This protein binds this small molecule.
Small molecule (SMILES): O=c1ccn([C@@H]2O[C@H](CO[P](=O)(O)O[C@H]3[C@@H](O)[C@H](n4ccc(=O)[nH]c4=O)O[C@@H]3CO[P](=O)(O)O[C@H]3[C@@H](O)[C@H](n4ccc(=O)[nH]c4=O)O[C@@H]3CO[P](=O)(O)O[C@H]3[C@@H](O)[C@H](n4ccc(=O)[nH]c4=O)O[C@@H]3COP(=O)=O)[C@@H](O)[C@H]2O)c(=O)[nH]1

Binding-site contacts:
Ligand atom P contacts residue ARG15 of chain 22.A at 3.1 Å.
Ligand atom C3' contacts residue ARG19 of chain 22.A at 3.4 Å.
Ligand atom N3 contacts residue A2 of chain 22.B at 3.7 Å.
Ligand atom O4 contacts residue A1 of chain 22.B at 3.0 Å (h-bond).
Ligand atom OP2 contacts residue ARG15 of chain 22.A at 2.5 Å.
Ligand atom P contacts residue ARG19 of chain 22.A at 2.8 Å.
Ligand atom C4 contacts residue A3 of chain 22.B at 3.6 Å.
Ligand atom O3' contacts residue ARG19 of chain 22.A at 3.6 Å (salt-bridge).
Ligand atom OP1 contacts residue ARG15 of chain 22.A at 2.5 Å.
Ligand atom C5' contacts residue ARG15 of chain 22.A at 2.5 Å.
Ligand atom O4 contacts residue A3 of chain 22.B at 2.8 Å (h-bond).
Ligand atom OP1 contacts residue MET14 of chain 22.A at 3.8 Å.
Ligand atom C6 contacts residue ARG19 of chain 22.A at 2.7 Å.
Ligand atom O5' contacts residue ARG15 of chain 22.A at 3.6 Å.
Ligand atom C4' contacts residue ARG15 of chain 22.A at 3.3 Å.
Ligand atom C2 contacts residue A2 of chain 22.B at 3.9 Å.
Ligand atom O2 contacts residue A1 of chain 22.B at 2.7 Å (h-bond).
Ligand atom C3' contacts residue ARG15 of chain 22.A at 3.8 Å.
Ligand atom C4' contacts residue ARG19 of chain 22.A at 3.7 Å.
Ligand atom OP1 contacts residue LYS18 of chain 22.A at 3.7 Å.
Ligand atom N1 contacts residue ARG19 of chain 22.A at 3.9 Å.
Ligand atom C2 contacts residue A1 of chain 22.B at 3.1 Å.
Ligand atom OP2 contacts residue ARG19 of chain 22.A at 2.1 Å (salt-bridge).
Ligand atom OP2 contacts residue ALA16 of chain 22.A at 4.1 Å.
Ligand atom N3 contacts residue A3 of chain 22.B at 2.8 Å (h-bond).
Ligand atom C5 contacts residue ARG19 of chain 22.A at 2.9 Å.
Ligand atom N1 contacts residue A3 of chain 22.B at 4.3 Å.
Ligand atom OP1 contacts residue ARG19 of chain 22.A at 4.1 Å.
Ligand atom N3 contacts residue A1 of chain 22.B at 2.7 Å (h-bond).
Ligand atom C1' contacts residue ARG19 of chain 22.A at 4.3 Å.
Ligand atom O2 contacts residue A2 of chain 22.B at 3.7 Å.
Ligand atom C2 contacts residue A3 of chain 22.B at 3.5 Å.
Ligand atom C5' contacts residue ARG19 of chain 22.A at 3.2 Å.
Ligand atom O3' contacts residue ARG15 of chain 22.A at 3.1 Å (salt-bridge).
Ligand atom C4 contacts residue A1 of chain 22.B at 3.4 Å.
Ligand atom C2' contacts residue ARG19 of chain 22.A at 3.6 Å.
Ligand atom C4 contacts residue ARG19 of chain 22.A at 3.9 Å.
Ligand atom O2 contacts residue A3 of chain 22.B at 3.2 Å.
Ligand atom O4' contacts residue ARG19 of chain 22.A at 3.9 Å.
Ligand atom O5' contacts residue ARG19 of chain 22.A at 2.1 Å (salt-bridge).

Sequence of chain 22.A:
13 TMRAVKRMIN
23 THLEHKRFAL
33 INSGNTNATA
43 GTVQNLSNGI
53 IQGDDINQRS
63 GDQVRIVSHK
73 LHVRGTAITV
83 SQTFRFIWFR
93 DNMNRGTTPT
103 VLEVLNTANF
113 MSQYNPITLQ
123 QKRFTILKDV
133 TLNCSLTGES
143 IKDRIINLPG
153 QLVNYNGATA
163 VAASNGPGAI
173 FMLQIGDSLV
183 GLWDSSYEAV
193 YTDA